Binding-site contacts:
Ligand atom ND1 contacts residue VAL41 of chain 1.B at 4.4 Å.
Ligand atom CE1 contacts residue PHE108 of chain 1.B at 4.1 Å (hydrophobic).
Ligand atom CE1 contacts residue TRP42 of chain 1.B at 3.6 Å (hydrophobic).
Ligand atom NE2 contacts residue TRP42 of chain 1.B at 4.0 Å.
Ligand atom ND1 contacts residue PHE108 of chain 1.B at 4.0 Å.
Ligand atom NE2 contacts residue PHE108 of chain 1.B at 3.9 Å.
Ligand atom CD2 contacts residue TYR100 of chain 1.B at 3.4 Å (hydrophobic).
Ligand atom CA contacts residue TRP42 of chain 1.B at 3.6 Å (hydrophobic).
Ligand atom N contacts residue GLU135 of chain 1.B at 2.8 Å (salt-bridge).
Ligand atom ND1 contacts residue ASP39 of chain 1.B at 2.9 Å (salt-bridge).
Ligand atom NE2 contacts residue GLU82 of chain 1.B at 2.7 Å (salt-bridge).
Ligand atom CE1 contacts residue ASP39 of chain 1.B at 3.6 Å.
Ligand atom CD2 contacts residue GLU82 of chain 1.B at 3.6 Å.
Ligand atom CA contacts residue TYR36 of chain 1.B at 3.9 Å (hydrophobic).
Ligand atom CD2 contacts residue PHE108 of chain 1.B at 3.7 Å (hydrophobic).
Ligand atom CB contacts residue TRP42 of chain 1.B at 4.4 Å (hydrophobic).
Ligand atom CA contacts residue ASP39 of chain 1.B at 3.5 Å.
Ligand atom CG contacts residue TRP42 of chain 1.B at 4.0 Å (hydrophobic).
Ligand atom CA contacts residue ASP110 of chain 1.B at 3.3 Å.
Ligand atom N contacts residue ASP39 of chain 1.B at 4.2 Å.
Ligand atom CE1 contacts residue GLU82 of chain 1.B at 3.6 Å.
Ligand atom N contacts residue VAL124 of chain 1.B at 3.5 Å.
Ligand atom ND1 contacts residue TRP42 of chain 1.B at 3.7 Å.
Ligand atom CB contacts residue ASP110 of chain 1.B at 3.5 Å.
Ligand atom CG contacts residue PHE108 of chain 1.B at 3.8 Å (hydrophobic).
Ligand atom CB contacts residue PHE108 of chain 1.B at 3.8 Å (hydrophobic).
Ligand atom CG contacts residue ASP39 of chain 1.B at 3.5 Å.
Ligand atom N contacts residue ASP110 of chain 1.B at 2.7 Å (salt-bridge).
Ligand atom CB contacts residue ASP39 of chain 1.B at 3.5 Å.
Ligand atom N contacts residue TYR36 of chain 1.B at 3.4 Å (h-bond).
Ligand atom CE1 contacts residue VAL41 of chain 1.B at 3.8 Å (hydrophobic).
Ligand atom CA contacts residue GLU135 of chain 1.B at 3.4 Å.
Ligand atom CD2 contacts residue TRP42 of chain 1.B at 4.3 Å (hydrophobic).
Ligand atom NE2 contacts residue TYR100 of chain 1.B at 3.9 Å.

Sequence of chain 1.B:
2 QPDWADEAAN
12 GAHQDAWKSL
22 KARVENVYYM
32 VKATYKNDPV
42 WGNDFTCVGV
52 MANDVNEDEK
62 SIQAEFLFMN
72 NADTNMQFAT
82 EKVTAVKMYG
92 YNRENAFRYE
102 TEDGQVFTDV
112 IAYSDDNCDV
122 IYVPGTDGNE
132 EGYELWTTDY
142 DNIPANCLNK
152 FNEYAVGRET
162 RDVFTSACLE

A protein and the small-molecule ligand that binds it are described below.
Small molecule (SMILES): NCCc1c[nH]cn1